This protein binds this small molecule.
Small molecule (SMILES): Cc1ccncc1NC(=O)[C@@H]1C[C@H]1CF

Binding-site contacts:
Ligand atom F contacts residue MET165 of chain 2.A at 2.8 Å.
Ligand atom N1 contacts residue CYS145 of chain 2.A at 3.8 Å.
Ligand atom C6 contacts residue GLU166 of chain 2.A at 3.9 Å.
Ligand atom C3 contacts residue LEU141 of chain 2.A at 3.6 Å (hydrophobic).
Ligand atom C5 contacts residue GLU166 of chain 2.A at 4.1 Å.
Ligand atom C9 contacts residue MET165 of chain 2.A at 3.6 Å (hydrophobic).
Ligand atom O contacts residue GLU166 of chain 2.A at 3.0 Å (salt-bridge).
Ligand atom C3 contacts residue ASN142 of chain 2.A at 4.1 Å.
Ligand atom C4 contacts residue GLU166 of chain 2.A at 3.7 Å.
Ligand atom F contacts residue ASP187 of chain 2.A at 3.7 Å.
Ligand atom C8 contacts residue MET49 of chain 2.A at 3.8 Å (hydrophobic).
Ligand atom C5 contacts residue CYS145 of chain 2.A at 4.0 Å (hydrophobic).
Ligand atom C6 contacts residue MET165 of chain 2.A at 3.8 Å (hydrophobic).
Ligand atom C10 contacts residue MET165 of chain 2.A at 3.6 Å (hydrophobic).
Ligand atom C10 contacts residue HIS164 of chain 2.A at 3.5 Å.
Ligand atom C3 contacts residue GLU166 of chain 2.A at 3.7 Å.
Ligand atom C4 contacts residue CYS145 of chain 2.A at 3.6 Å (hydrophobic).
Ligand atom N contacts residue HIS163 of chain 2.A at 3.0 Å (h-bond).
Ligand atom C7 contacts residue HIS164 of chain 2.A at 3.5 Å.
Ligand atom C2 contacts residue ASN142 of chain 2.A at 3.7 Å.
Ligand atom C10 contacts residue MET49 of chain 2.A at 3.3 Å (hydrophobic).
Ligand atom C9 contacts residue MET49 of chain 2.A at 3.9 Å (hydrophobic).
Ligand atom C4 contacts residue MET165 of chain 2.A at 3.9 Å (hydrophobic).
Ligand atom N contacts residue GLU166 of chain 2.A at 3.8 Å.
Ligand atom O contacts residue MET165 of chain 2.A at 3.3 Å.
Ligand atom F contacts residue HIS164 of chain 2.A at 3.5 Å.
Ligand atom N contacts residue PHE140 of chain 2.A at 3.9 Å.
Ligand atom N contacts residue SER144 of chain 2.A at 3.7 Å.
Ligand atom C3 contacts residue PHE140 of chain 2.A at 3.3 Å (hydrophobic).
Ligand atom C6 contacts residue HIS164 of chain 2.A at 3.8 Å.
Ligand atom C9 contacts residue HIS164 of chain 2.A at 3.8 Å.
Ligand atom C contacts residue ASN142 of chain 2.A at 3.9 Å.
Ligand atom C4 contacts residue HIS163 of chain 2.A at 3.4 Å.
Ligand atom C10 contacts residue HIS41 of chain 2.A at 3.5 Å.
Ligand atom C2 contacts residue LEU141 of chain 2.A at 3.7 Å (hydrophobic).
Ligand atom C2 contacts residue GLU166 of chain 2.A at 3.7 Å.
Ligand atom N contacts residue LEU141 of chain 2.A at 4.0 Å.
Ligand atom C7 contacts residue HIS41 of chain 2.A at 4.0 Å.
Ligand atom F contacts residue ARG188 of chain 2.A at 4.1 Å.
Ligand atom C2 contacts residue PHE140 of chain 2.A at 4.0 Å (hydrophobic).

Sequence of chain 2.A:
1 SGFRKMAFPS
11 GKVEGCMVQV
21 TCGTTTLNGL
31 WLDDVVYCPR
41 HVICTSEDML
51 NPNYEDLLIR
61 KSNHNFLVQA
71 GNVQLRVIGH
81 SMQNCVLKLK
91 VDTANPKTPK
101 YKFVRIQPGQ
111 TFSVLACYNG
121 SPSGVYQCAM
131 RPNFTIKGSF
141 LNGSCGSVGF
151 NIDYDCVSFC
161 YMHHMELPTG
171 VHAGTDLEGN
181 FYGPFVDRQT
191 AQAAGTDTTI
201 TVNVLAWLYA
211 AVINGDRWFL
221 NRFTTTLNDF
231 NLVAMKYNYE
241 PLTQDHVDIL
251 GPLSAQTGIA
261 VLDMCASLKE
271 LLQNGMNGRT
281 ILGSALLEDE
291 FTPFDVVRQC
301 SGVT